This small molecule binds to this protein.
Small molecule (SMILES): Nc1ncnc2c1c(I)cn2[C@@H]1O[C@H](CO)[C@@H](O)[C@H]1O

Sequence of chain 1.C:
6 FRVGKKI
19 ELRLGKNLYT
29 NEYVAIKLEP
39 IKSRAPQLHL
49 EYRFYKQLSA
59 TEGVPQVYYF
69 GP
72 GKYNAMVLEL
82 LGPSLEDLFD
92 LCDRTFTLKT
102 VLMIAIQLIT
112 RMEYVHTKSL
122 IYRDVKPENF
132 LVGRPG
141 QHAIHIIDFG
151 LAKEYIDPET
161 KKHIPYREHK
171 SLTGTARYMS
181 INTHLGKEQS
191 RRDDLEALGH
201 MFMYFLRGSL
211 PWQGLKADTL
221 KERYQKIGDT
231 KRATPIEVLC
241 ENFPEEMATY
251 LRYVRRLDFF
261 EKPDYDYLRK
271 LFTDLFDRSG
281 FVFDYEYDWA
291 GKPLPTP

Binding-site contacts:
Ligand atom N1 contacts residue LEU81 of chain 1.C at 4.1 Å.
Ligand atom N6 contacts residue LEU82 of chain 1.C at 4.0 Å.
Ligand atom C6 contacts residue LEU82 of chain 1.C at 4.1 Å (hydrophobic).
Ligand atom O3' contacts residue SER85 of chain 1.C at 3.5 Å (h-bond).
Ligand atom C4 contacts residue LEU20 of chain 1.C at 4.0 Å (hydrophobic).
Ligand atom N6 contacts residue ALA33 of chain 1.C at 4.2 Å.
Ligand atom O2' contacts residue ILE12 of chain 1.C at 4.2 Å.
Ligand atom C5' contacts residue SER85 of chain 1.C at 3.4 Å.
Ligand atom C5 contacts residue LEU132 of chain 1.C at 3.5 Å (hydrophobic).
Ligand atom N9 contacts residue LEU20 of chain 1.C at 3.7 Å.
Ligand atom C7 contacts residue LEU20 of chain 1.C at 3.8 Å (hydrophobic).
Ligand atom IAE contacts residue ILE147 of chain 1.C at 4.3 Å.
Ligand atom N1 contacts residue LEU132 of chain 1.C at 3.4 Å.
Ligand atom C2 contacts residue LEU132 of chain 1.C at 3.4 Å (hydrophobic).
Ligand atom C1' contacts residue LEU20 of chain 1.C at 4.3 Å (hydrophobic).
Ligand atom C4 contacts residue LEU132 of chain 1.C at 3.5 Å (hydrophobic).
Ligand atom N3 contacts residue LEU132 of chain 1.C at 3.5 Å.
Ligand atom C7 contacts residue ILE147 of chain 1.C at 3.7 Å (hydrophobic).
Ligand atom O5' contacts residue SER85 of chain 1.C at 2.5 Å (h-bond).
Ligand atom O3' contacts residue PRO84 of chain 1.C at 4.2 Å.
Ligand atom N6 contacts residue GLU80 of chain 1.C at 3.3 Å (salt-bridge).
Ligand atom C5' contacts residue GLU129 of chain 1.C at 2.7 Å.
Ligand atom O5' contacts residue GLU129 of chain 1.C at 3.7 Å.
Ligand atom C5 contacts residue ILE147 of chain 1.C at 4.3 Å (hydrophobic).
Ligand atom N9 contacts residue ILE147 of chain 1.C at 4.1 Å.
Ligand atom N6 contacts residue LEU132 of chain 1.C at 4.1 Å.
Ligand atom C2 contacts residue GLY83 of chain 1.C at 3.6 Å.
Ligand atom O4' contacts residue GLU129 of chain 1.C at 4.1 Å.
Ligand atom O3' contacts residue LEU132 of chain 1.C at 3.9 Å.
Ligand atom C4' contacts residue GLU129 of chain 1.C at 3.9 Å.
Ligand atom C6 contacts residue LEU132 of chain 1.C at 3.4 Å (hydrophobic).
Ligand atom O3' contacts residue ASP88 of chain 1.C at 3.0 Å (salt-bridge).
Ligand atom C3' contacts residue LEU132 of chain 1.C at 3.8 Å (hydrophobic).
Ligand atom N3 contacts residue GLY83 of chain 1.C at 4.0 Å.
Ligand atom C5 contacts residue LEU20 of chain 1.C at 4.1 Å (hydrophobic).
Ligand atom C8 contacts residue ILE147 of chain 1.C at 3.6 Å (hydrophobic).
Ligand atom O5' contacts residue ASP88 of chain 1.C at 3.7 Å.
Ligand atom C8 contacts residue LEU20 of chain 1.C at 3.6 Å (hydrophobic).
Ligand atom N1 contacts residue LEU82 of chain 1.C at 3.2 Å (h-bond).
Ligand atom C2 contacts residue LEU82 of chain 1.C at 3.5 Å (hydrophobic).